This protein binds this small molecule.
Small molecule (SMILES): O=C(CCCCCn1ccnc1)N[C@@H](Cc1ccc(O)cc1)C(=O)N[C@@H](Cc1ccc(O)cc1)C(=O)O

Binding-site contacts:
Ligand atom CD2 contacts residue LEU22 of chain 1.A at 3.5 Å (hydrophobic).
Ligand atom CZ contacts residue LEU190 of chain 1.A at 3.6 Å (hydrophobic).
Ligand atom O contacts residue TYR53 of chain 1.A at 2.6 Å (h-bond).
Ligand atom O contacts residue GLN75 of chain 1.A at 2.7 Å (h-bond).
Ligand atom CE2 contacts residue ARG49 of chain 1.A at 3.4 Å.
Ligand atom CE2 contacts residue MET187 of chain 1.A at 3.6 Å (hydrophobic).
Ligand atom C28 contacts residue ALA332 of chain 1.A at 3.4 Å (hydrophobic).
Ligand atom OH contacts residue PRO27 of chain 1.A at 3.5 Å.
Ligand atom OH contacts residue ARG49 of chain 1.A at 3.2 Å.
Ligand atom OXT contacts residue GLN75 of chain 1.A at 3.2 Å (h-bond).
Ligand atom OXT contacts residue ALA76 of chain 1.A at 2.7 Å (h-bond).
Ligand atom CE1 contacts residue PRO27 of chain 1.A at 3.4 Å (hydrophobic).
Ligand atom CE2 contacts residue PRO27 of chain 1.A at 3.4 Å (hydrophobic).
Ligand atom CZ contacts residue ARG49 of chain 1.A at 3.2 Å.
Ligand atom CE1 contacts residue ARG49 of chain 1.A at 3.5 Å.
Ligand atom C33 contacts residue HOA1 of chain 1.F at 3.3 Å.
Ligand atom O contacts residue ARG49 of chain 1.A at 2.8 Å (salt-bridge).
Ligand atom C33 contacts residue HEM1 of chain 1.E at 3.6 Å.
Ligand atom O26 contacts residue MET356 of chain 1.A at 3.4 Å.
Ligand atom C contacts residue GLN75 of chain 1.A at 3.4 Å.
Ligand atom OH contacts residue ALA46 of chain 1.A at 3.2 Å.
Ligand atom C contacts residue MET356 of chain 1.A at 3.5 Å (hydrophobic).
Ligand atom N34 contacts residue HOA1 of chain 1.F at 2.8 Å (h-bond).
Ligand atom O contacts residue SER74 of chain 1.A at 3.2 Å.
Ligand atom CG contacts residue LEU22 of chain 1.A at 3.4 Å (hydrophobic).
Ligand atom OH contacts residue LEU190 of chain 1.A at 3.4 Å.
Ligand atom CZ contacts residue PRO27 of chain 1.A at 3.2 Å (hydrophobic).
Ligand atom O contacts residue MET356 of chain 1.A at 3.3 Å.
Ligand atom OH contacts residue MET187 of chain 1.A at 3.5 Å.
Ligand atom O26 contacts residue ALA332 of chain 1.A at 3.2 Å.
Ligand atom C contacts residue SER74 of chain 1.A at 3.4 Å.
Ligand atom C28 contacts residue LEU439 of chain 1.A at 3.5 Å (hydrophobic).
Ligand atom CB contacts residue TYR53 of chain 1.A at 3.4 Å (hydrophobic).
Ligand atom CD1 contacts residue TYR53 of chain 1.A at 3.1 Å (hydrophobic).
Ligand atom OXT contacts residue SER74 of chain 1.A at 3.4 Å.
Ligand atom CD1 contacts residue ARG49 of chain 1.A at 3.6 Å.
Ligand atom CB contacts residue VAL28 of chain 1.A at 3.4 Å (hydrophobic).
Ligand atom C01 contacts residue ALA76 of chain 1.A at 3.6 Å (hydrophobic).
Ligand atom C29 contacts residue LEU439 of chain 1.A at 2.9 Å (hydrophobic).
Ligand atom C contacts residue TYR53 of chain 1.A at 3.6 Å (hydrophobic).

Sequence of chain 1.A:
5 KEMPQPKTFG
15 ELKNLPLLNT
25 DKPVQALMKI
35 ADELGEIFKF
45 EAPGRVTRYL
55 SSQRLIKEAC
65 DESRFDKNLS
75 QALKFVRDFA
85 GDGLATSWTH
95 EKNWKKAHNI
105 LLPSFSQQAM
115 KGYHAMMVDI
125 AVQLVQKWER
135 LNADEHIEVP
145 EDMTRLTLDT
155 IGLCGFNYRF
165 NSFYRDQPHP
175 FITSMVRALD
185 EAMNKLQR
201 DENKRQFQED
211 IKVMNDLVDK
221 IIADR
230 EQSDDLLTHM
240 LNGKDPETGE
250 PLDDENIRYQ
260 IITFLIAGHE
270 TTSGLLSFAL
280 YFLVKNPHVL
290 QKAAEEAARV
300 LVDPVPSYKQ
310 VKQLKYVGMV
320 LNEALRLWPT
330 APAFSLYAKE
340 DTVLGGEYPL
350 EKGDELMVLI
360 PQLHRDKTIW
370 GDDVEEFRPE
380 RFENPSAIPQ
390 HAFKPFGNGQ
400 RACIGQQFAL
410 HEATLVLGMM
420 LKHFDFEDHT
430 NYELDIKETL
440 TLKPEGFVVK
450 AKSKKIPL